The small molecule below binds the protein below.
Small molecule (SMILES): CC(=O)N[C@@H]1[C@@H](O)[C@H](O)[C@@H](CO)O[C@H]1O

Binding-site contacts:
Ligand atom O6 contacts residue ASN411 of chain 1.D at 4.0 Å.
Ligand atom C8 contacts residue ASN411 of chain 1.D at 3.6 Å.
Ligand atom O6 contacts residue THR11 of chain 1.D at 2.8 Å (h-bond).
Ligand atom O5 contacts residue ASN411 of chain 1.D at 2.4 Å (h-bond).
Ligand atom O7 contacts residue ASN411 of chain 1.D at 3.6 Å.
Ligand atom C1 contacts residue ASN411 of chain 1.D at 1.4 Å.
Ligand atom C5 contacts residue ASN411 of chain 1.D at 3.7 Å.
Ligand atom O4 contacts residue GLN13 of chain 1.D at 4.4 Å.
Ligand atom N2 contacts residue ASN411 of chain 1.D at 2.9 Å (h-bond).
Ligand atom C7 contacts residue ASN411 of chain 1.D at 3.2 Å.
Ligand atom C8 contacts residue GLN13 of chain 1.D at 4.1 Å.
Ligand atom C4 contacts residue ASN411 of chain 1.D at 4.2 Å.
Ligand atom C6 contacts residue THR11 of chain 1.D at 4.2 Å.
Ligand atom C4 contacts residue GLN13 of chain 1.D at 4.2 Å.
Ligand atom C3 contacts residue ASN411 of chain 1.D at 3.8 Å.
Ligand atom C2 contacts residue ASN411 of chain 1.D at 2.5 Å.
Ligand atom O3 contacts residue GLN13 of chain 1.D at 4.2 Å.

Sequence of chain 1.D:
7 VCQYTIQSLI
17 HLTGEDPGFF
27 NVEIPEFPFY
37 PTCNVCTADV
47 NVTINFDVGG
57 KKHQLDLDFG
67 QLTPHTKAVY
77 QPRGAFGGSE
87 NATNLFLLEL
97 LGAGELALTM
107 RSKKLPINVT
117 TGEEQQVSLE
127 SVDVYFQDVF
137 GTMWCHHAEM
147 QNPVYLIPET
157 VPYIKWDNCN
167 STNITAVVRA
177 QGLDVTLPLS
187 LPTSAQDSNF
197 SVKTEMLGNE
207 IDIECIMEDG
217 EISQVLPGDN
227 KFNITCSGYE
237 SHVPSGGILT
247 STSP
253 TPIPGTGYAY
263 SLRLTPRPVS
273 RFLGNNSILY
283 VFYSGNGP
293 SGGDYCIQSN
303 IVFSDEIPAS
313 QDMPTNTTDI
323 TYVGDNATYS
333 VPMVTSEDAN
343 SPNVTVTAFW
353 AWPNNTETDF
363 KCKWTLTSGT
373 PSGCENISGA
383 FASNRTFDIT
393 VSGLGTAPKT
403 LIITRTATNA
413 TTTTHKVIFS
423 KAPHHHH